Sequence of chain 1.U:
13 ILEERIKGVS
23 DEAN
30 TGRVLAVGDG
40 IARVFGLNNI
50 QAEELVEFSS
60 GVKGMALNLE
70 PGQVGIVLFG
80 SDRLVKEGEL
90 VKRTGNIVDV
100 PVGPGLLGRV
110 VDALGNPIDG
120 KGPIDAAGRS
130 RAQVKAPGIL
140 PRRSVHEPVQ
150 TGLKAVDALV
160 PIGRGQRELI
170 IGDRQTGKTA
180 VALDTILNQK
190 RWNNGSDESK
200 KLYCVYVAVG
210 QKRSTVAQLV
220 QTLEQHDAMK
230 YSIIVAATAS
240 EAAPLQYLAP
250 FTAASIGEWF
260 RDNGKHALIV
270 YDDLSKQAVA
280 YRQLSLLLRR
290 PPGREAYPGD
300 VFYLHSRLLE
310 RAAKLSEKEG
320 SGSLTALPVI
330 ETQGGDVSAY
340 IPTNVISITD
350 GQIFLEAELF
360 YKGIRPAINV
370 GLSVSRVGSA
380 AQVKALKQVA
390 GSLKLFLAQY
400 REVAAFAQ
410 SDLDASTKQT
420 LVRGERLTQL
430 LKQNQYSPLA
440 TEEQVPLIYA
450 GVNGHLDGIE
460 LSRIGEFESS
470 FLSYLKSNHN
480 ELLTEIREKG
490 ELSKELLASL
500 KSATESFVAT

A small-molecule ligand and the protein it binds are described below.
Small molecule (SMILES): Nc1ncnc2c1ncn2[C@@H]1O[C@H](CO[P](=O)(O)O[P](=O)(O)NP(=O)(O)O)[C@@H](O)[C@H]1O

Sequence of chain 1.Y:
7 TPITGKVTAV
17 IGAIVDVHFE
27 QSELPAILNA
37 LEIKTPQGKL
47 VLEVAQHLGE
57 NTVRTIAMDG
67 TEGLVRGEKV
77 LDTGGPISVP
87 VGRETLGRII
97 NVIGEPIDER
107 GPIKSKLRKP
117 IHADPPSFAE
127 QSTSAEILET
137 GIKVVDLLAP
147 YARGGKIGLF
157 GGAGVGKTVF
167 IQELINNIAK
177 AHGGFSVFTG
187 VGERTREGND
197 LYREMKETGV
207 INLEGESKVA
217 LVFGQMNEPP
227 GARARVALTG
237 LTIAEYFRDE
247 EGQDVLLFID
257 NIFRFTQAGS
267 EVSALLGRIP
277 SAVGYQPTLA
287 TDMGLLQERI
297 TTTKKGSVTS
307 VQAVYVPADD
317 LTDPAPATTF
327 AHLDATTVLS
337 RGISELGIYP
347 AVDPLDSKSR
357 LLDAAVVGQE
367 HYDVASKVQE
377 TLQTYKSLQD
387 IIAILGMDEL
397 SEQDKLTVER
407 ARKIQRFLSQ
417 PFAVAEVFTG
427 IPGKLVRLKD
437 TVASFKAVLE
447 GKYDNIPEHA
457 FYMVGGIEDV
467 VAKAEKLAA

Binding-site contacts:
Ligand atom O2A contacts residue THR164 of chain 1.Y at 3.4 Å.
Ligand atom O2A contacts residue GLY162 of chain 1.Y at 3.3 Å.
Ligand atom O1B contacts residue LYS163 of chain 1.Y at 3.0 Å (salt-bridge).
Ligand atom O2B contacts residue LYS163 of chain 1.Y at 2.8 Å (salt-bridge).
Ligand atom O3' contacts residue VAL373 of chain 1.U at 3.2 Å.
Ligand atom C4 contacts residue TYR345 of chain 1.Y at 3.2 Å (hydrophobic).
Ligand atom O2G contacts residue MG1 of chain 1.RB at 1.6 Å.
Ligand atom C6 contacts residue TYR345 of chain 1.Y at 3.4 Å (hydrophobic).
Ligand atom O1A contacts residue ARG375 of chain 1.U at 2.6 Å (salt-bridge).
Ligand atom PB contacts residue MG1 of chain 1.RB at 3.3 Å.
Ligand atom O3A contacts residue LYS163 of chain 1.Y at 3.1 Å (salt-bridge).
Ligand atom C5 contacts residue TYR345 of chain 1.Y at 3.0 Å (hydrophobic).
Ligand atom O1G contacts residue SER346 of chain 1.U at 3.3 Å.
Ligand atom O3G contacts residue LYS163 of chain 1.Y at 2.7 Å (salt-bridge).
Ligand atom N3B contacts residue GLY160 of chain 1.Y at 3.0 Å (h-bond).
Ligand atom O3A contacts residue GLY162 of chain 1.Y at 2.6 Å.
Ligand atom O2B contacts residue THR164 of chain 1.Y at 2.6 Å (h-bond).
Ligand atom N1 contacts residue ALA421 of chain 1.Y at 3.3 Å.
Ligand atom O2B contacts residue MG1 of chain 1.RB at 2.3 Å.
Ligand atom O1G contacts residue ARG375 of chain 1.U at 2.9 Å (salt-bridge).
Ligand atom N6 contacts residue PHE418 of chain 1.Y at 3.3 Å.
Ligand atom PB contacts residue LYS163 of chain 1.Y at 3.2 Å.
Ligand atom O1B contacts residue GLY162 of chain 1.Y at 2.8 Å (h-bond).
Ligand atom N3B contacts residue ARG375 of chain 1.U at 3.2 Å (salt-bridge).
Ligand atom PA contacts residue GLY162 of chain 1.Y at 3.4 Å.
Ligand atom PG contacts residue MG1 of chain 1.RB at 3.1 Å.
Ligand atom C8 contacts residue VAL161 of chain 1.Y at 3.2 Å (hydrophobic).
Ligand atom O1G contacts residue ARG190 of chain 1.Y at 2.5 Å (salt-bridge).
Ligand atom O3G contacts residue SER346 of chain 1.U at 3.4 Å.
Ligand atom O1B contacts residue VAL161 of chain 1.Y at 3.0 Å (h-bond).
Ligand atom O2G contacts residue GLU189 of chain 1.Y at 3.0 Å (salt-bridge).
Ligand atom O3' contacts residue PHE424 of chain 1.Y at 3.4 Å.
Ligand atom O2A contacts residue VAL165 of chain 1.Y at 2.4 Å (h-bond).
Ligand atom O3' contacts residue ARG375 of chain 1.U at 2.8 Å.
Ligand atom O2G contacts residue ARG190 of chain 1.Y at 3.4 Å (salt-bridge).
Ligand atom N9 contacts residue TYR345 of chain 1.Y at 3.2 Å.
Ligand atom O2G contacts residue THR164 of chain 1.Y at 3.4 Å (h-bond).
Ligand atom O5' contacts residue GLY162 of chain 1.Y at 3.3 Å.
Ligand atom O2' contacts residue PHE424 of chain 1.Y at 2.9 Å.
Ligand atom C8 contacts residue GLY162 of chain 1.Y at 3.3 Å.